Sequence of chain 1.A:
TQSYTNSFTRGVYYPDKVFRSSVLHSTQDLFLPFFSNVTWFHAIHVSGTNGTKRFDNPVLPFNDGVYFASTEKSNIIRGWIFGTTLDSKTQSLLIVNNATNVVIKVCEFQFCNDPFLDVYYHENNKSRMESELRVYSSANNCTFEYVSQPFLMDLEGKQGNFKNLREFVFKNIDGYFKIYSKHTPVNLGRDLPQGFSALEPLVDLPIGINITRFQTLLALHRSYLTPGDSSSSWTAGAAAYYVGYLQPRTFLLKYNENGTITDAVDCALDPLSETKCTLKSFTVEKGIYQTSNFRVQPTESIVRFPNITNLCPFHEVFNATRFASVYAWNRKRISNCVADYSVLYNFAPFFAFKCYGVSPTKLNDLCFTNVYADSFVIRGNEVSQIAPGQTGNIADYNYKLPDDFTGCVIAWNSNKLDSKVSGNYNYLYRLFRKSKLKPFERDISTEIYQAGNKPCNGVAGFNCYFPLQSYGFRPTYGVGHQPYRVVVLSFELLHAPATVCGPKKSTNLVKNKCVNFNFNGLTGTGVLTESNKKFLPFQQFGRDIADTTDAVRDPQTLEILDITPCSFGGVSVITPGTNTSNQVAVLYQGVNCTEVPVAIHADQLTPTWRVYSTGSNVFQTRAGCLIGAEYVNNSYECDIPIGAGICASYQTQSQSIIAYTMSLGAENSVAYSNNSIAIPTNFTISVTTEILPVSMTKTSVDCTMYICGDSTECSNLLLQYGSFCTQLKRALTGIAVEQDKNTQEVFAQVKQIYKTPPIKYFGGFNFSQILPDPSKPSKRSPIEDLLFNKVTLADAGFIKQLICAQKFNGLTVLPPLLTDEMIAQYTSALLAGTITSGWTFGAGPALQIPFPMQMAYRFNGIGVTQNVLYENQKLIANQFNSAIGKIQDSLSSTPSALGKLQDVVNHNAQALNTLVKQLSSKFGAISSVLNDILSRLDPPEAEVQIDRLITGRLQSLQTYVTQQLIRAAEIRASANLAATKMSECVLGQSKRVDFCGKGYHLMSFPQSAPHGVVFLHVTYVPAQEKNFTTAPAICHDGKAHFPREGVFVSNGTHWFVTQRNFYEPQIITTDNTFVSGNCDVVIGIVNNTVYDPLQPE

Binding-site contacts:
Ligand atom C7 contacts residue ASN1071 of chain 1.A at 3.3 Å.
Ligand atom C2 contacts residue ASN1071 of chain 1.A at 2.4 Å.
Ligand atom C1 contacts residue ASN1071 of chain 1.A at 1.4 Å.
Ligand atom O5 contacts residue ASN1071 of chain 1.A at 2.4 Å (h-bond).
Ligand atom C6 contacts residue ALA703 of chain 1.A at 3.8 Å (hydrophobic).
Ligand atom C5 contacts residue ASN1071 of chain 1.A at 3.7 Å.
Ligand atom O5 contacts residue ALA703 of chain 1.A at 4.2 Å.
Ligand atom C4 contacts residue ASN1071 of chain 1.A at 4.3 Å.
Ligand atom C5 contacts residue ALA703 of chain 1.A at 4.4 Å (hydrophobic).
Ligand atom C8 contacts residue ASN1071 of chain 1.A at 4.4 Å.
Ligand atom N2 contacts residue ASN1071 of chain 1.A at 2.8 Å (h-bond).
Ligand atom C3 contacts residue ASN1071 of chain 1.A at 3.8 Å.
Ligand atom O7 contacts residue ASN1071 of chain 1.A at 3.5 Å (h-bond).

This protein binds this small molecule.
Small molecule (SMILES): CC(=O)N[C@H]1[C@H](O[C@H]2[C@H](O)[C@@H](NC(C)=O)CO[C@@H]2CO)O[C@H](CO)[C@@H](O)[C@@H]1O